Binding-site contacts:
Ligand atom N6 contacts residue ILE24 of chain 14.C at 3.9 Å.
Ligand atom N5 contacts residue PHE233 of chain 14.A at 3.2 Å.
Ligand atom C16 contacts residue ILE111 of chain 14.A at 3.5 Å (hydrophobic).
Ligand atom C19 contacts residue ILE24 of chain 14.C at 3.5 Å (hydrophobic).
Ligand atom C14 contacts residue PHE155 of chain 14.A at 3.9 Å (hydrophobic).
Ligand atom C22 contacts residue VAL179 of chain 14.A at 3.4 Å (hydrophobic).
Ligand atom C7 contacts residue TYR201 of chain 14.A at 3.8 Å (hydrophobic).
Ligand atom C14 contacts residue MET195 of chain 14.A at 3.9 Å (hydrophobic).
Ligand atom C5 contacts residue TRP203 of chain 14.A at 3.8 Å (hydrophobic).
Ligand atom C18 contacts residue PHE155 of chain 14.A at 3.9 Å (hydrophobic).
Ligand atom C12 contacts residue MET195 of chain 14.A at 3.8 Å (hydrophobic).
Ligand atom O2 contacts residue PHE137 of chain 14.A at 4.0 Å.
Ligand atom C13 contacts residue PHE135 of chain 14.A at 3.4 Å (hydrophobic).
Ligand atom O3 contacts residue ASP112 of chain 14.A at 3.6 Å.
Ligand atom C16 contacts residue PHE155 of chain 14.A at 3.9 Å (hydrophobic).
Ligand atom C14 contacts residue PHE135 of chain 14.A at 3.7 Å (hydrophobic).
Ligand atom N1 contacts residue ASP112 of chain 14.A at 3.9 Å.
Ligand atom O3 contacts residue ILE113 of chain 14.A at 3.0 Å (h-bond).
Ligand atom C2 contacts residue ASP112 of chain 14.A at 2.8 Å.
Ligand atom C15 contacts residue MET195 of chain 14.A at 3.8 Å (hydrophobic).
Ligand atom N1 contacts residue THR114 of chain 14.A at 4.0 Å.
Ligand atom C19 contacts residue VAL192 of chain 14.A at 3.4 Å (hydrophobic).
Ligand atom C3 contacts residue ASP112 of chain 14.A at 3.0 Å.
Ligand atom N4 contacts residue TRP203 of chain 14.A at 3.6 Å (h-bond).
Ligand atom C16 contacts residue PHE135 of chain 14.A at 3.4 Å (hydrophobic).
Ligand atom N6 contacts residue PHE155 of chain 14.A at 3.8 Å.
Ligand atom C4 contacts residue TRP203 of chain 14.A at 4.0 Å (hydrophobic).
Ligand atom C15 contacts residue VAL192 of chain 14.A at 3.2 Å (hydrophobic).
Ligand atom C2 contacts residue THR114 of chain 14.A at 3.6 Å.
Ligand atom C17 contacts residue PHE135 of chain 14.A at 3.9 Å (hydrophobic).
Ligand atom N2 contacts residue TRP203 of chain 14.A at 3.9 Å.
Ligand atom N5 contacts residue PHE137 of chain 14.A at 3.5 Å.
Ligand atom C8 contacts residue TYR201 of chain 14.A at 3.3 Å (hydrophobic).
Ligand atom C13 contacts residue ILE111 of chain 14.A at 4.0 Å (hydrophobic).
Ligand atom O2 contacts residue PHE233 of chain 14.A at 3.0 Å.
Ligand atom C17 contacts residue PHE155 of chain 14.A at 3.7 Å (hydrophobic).
Ligand atom C9 contacts residue ILE113 of chain 14.A at 3.7 Å (hydrophobic).
Ligand atom O1 contacts residue MET195 of chain 14.A at 3.2 Å.
Ligand atom C7 contacts residue ASN228 of chain 14.A at 3.8 Å.
Ligand atom C13 contacts residue MET195 of chain 14.A at 3.9 Å (hydrophobic).

Sequence of chain 15.C:
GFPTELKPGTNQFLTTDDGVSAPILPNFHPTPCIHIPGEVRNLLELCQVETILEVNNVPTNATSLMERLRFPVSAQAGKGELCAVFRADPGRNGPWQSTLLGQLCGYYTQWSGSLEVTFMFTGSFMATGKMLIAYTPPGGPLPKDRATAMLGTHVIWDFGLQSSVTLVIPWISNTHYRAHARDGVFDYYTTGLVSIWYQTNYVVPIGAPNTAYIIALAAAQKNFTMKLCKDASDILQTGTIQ

Sequence of chain 14.A:
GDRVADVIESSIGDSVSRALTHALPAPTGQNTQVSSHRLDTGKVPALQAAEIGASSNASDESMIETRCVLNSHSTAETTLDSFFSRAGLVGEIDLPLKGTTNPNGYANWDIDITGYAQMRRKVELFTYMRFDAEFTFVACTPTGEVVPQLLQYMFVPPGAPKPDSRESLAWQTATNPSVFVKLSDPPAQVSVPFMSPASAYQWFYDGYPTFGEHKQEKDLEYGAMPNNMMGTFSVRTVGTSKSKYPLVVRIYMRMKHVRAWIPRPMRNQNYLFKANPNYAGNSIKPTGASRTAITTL

Sequence of chain 14.C:
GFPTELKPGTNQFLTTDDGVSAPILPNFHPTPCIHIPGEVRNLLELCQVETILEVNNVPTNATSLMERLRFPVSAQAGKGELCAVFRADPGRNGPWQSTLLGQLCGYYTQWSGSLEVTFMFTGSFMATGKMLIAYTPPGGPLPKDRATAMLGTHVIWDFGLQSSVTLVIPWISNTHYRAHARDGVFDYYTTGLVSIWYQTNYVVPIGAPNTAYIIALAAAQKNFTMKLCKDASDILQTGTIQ

This small molecule binds to this protein.
Small molecule (SMILES): Cc1nc(-c2ccc(OCCCCCN3CCN(c4ccnc(N)c4)C3=O)cc2)no1